A protein and the small-molecule ligand that binds it are described below.
Small molecule (SMILES): CCc1cn2c3c(cc(C(=O)N[C@@H](Cc4ccccc4)[C@H](O)[C@@H]4NCCN(Cc5ccccc5)C4=O)cc13)N(C)S(=O)(=O)C(C)(C)C2

Binding-site contacts:
Ligand atom C31 contacts residue GLY82 of chain 1.A at 3.3 Å.
Ligand atom C10 contacts residue GLN121 of chain 1.A at 3.5 Å.
Ligand atom O27 contacts residue GLY82 of chain 1.A at 3.2 Å (h-bond).
Ligand atom C25 contacts residue GLN121 of chain 1.A at 3.5 Å.
Ligand atom C30 contacts residue GLY82 of chain 1.A at 3.4 Å.
Ligand atom O47 contacts residue SER373 of chain 1.A at 3.5 Å (h-bond).
Ligand atom O42 contacts residue THR120 of chain 1.A at 3.3 Å.
Ligand atom C08 contacts residue GLN121 of chain 1.A at 3.5 Å.
Ligand atom C30 contacts residue ASP276 of chain 1.A at 3.0 Å.
Ligand atom C04 contacts residue ASN281 of chain 1.A at 3.2 Å.
Ligand atom C38 contacts residue TYR246 of chain 1.A at 3.5 Å (hydrophobic).
Ligand atom O47 contacts residue ARG283 of chain 1.A at 3.4 Å.
Ligand atom C11 contacts residue GLY59 of chain 1.A at 3.6 Å.
Ligand atom C09 contacts residue GLN121 of chain 1.A at 3.3 Å.
Ligand atom C28 contacts residue ASP276 of chain 1.A at 3.4 Å.
Ligand atom O01 contacts residue THR280 of chain 1.A at 3.1 Å (h-bond).
Ligand atom N29 contacts residue GLY82 of chain 1.A at 2.9 Å (h-bond).
Ligand atom O42 contacts residue GLN121 of chain 1.A at 3.2 Å (h-bond).
Ligand atom O41 contacts residue TYR119 of chain 1.A at 3.1 Å.
Ligand atom N17 contacts residue GLY278 of chain 1.A at 2.9 Å (h-bond).
Ligand atom N29 contacts residue ASP276 of chain 1.A at 2.6 Å (salt-bridge).
Ligand atom C15 contacts residue GLY278 of chain 1.A at 3.6 Å.
Ligand atom O47 contacts residue ASN281 of chain 1.A at 3.5 Å (h-bond).
Ligand atom C37 contacts residue ILE174 of chain 1.A at 3.5 Å (hydrophobic).
Ligand atom O01 contacts residue THR279 of chain 1.A at 3.4 Å.
Ligand atom O01 contacts residue ASN281 of chain 1.A at 3.1 Å (h-bond).
Ligand atom C14 contacts residue GLY278 of chain 1.A at 3.3 Å.
Ligand atom C19 contacts residue ASP80 of chain 1.A at 3.4 Å.
Ligand atom C21 contacts residue GLY278 of chain 1.A at 3.4 Å.
Ligand atom N07 contacts residue GLN121 of chain 1.A at 3.5 Å (h-bond).
Ligand atom C24 contacts residue GLN121 of chain 1.A at 3.4 Å.
Ligand atom C19 contacts residue TYR119 of chain 1.A at 3.6 Å (hydrophobic).
Ligand atom O27 contacts residue ASP80 of chain 1.A at 2.7 Å (salt-bridge).
Ligand atom C39 contacts residue TYR246 of chain 1.A at 3.2 Å (hydrophobic).
Ligand atom O27 contacts residue SER83 of chain 1.A at 3.6 Å.
Ligand atom C08 contacts residue THR280 of chain 1.A at 3.6 Å.
Ligand atom O41 contacts residue THR120 of chain 1.A at 2.9 Å (h-bond).
Ligand atom C26 contacts residue ASP80 of chain 1.A at 3.6 Å.
Ligand atom C22 contacts residue LEU78 of chain 1.A at 3.6 Å (hydrophobic).
Ligand atom O27 contacts residue TYR119 of chain 1.A at 3.5 Å.

Sequence of chain 1.A:
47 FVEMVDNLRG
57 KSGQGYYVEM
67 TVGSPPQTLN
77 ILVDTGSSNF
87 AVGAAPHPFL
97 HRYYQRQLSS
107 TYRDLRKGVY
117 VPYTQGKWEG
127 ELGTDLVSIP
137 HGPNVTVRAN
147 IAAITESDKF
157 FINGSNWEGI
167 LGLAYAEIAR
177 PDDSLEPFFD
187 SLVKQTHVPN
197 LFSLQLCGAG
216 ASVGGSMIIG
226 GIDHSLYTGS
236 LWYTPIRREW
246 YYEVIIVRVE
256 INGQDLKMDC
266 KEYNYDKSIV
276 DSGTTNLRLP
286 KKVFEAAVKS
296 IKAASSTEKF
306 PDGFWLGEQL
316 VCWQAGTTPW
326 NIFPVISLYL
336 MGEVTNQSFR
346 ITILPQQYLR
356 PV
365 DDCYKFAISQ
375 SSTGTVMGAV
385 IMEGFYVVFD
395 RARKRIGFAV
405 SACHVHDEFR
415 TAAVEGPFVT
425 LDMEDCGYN